Binding-site contacts:
Ligand atom C7 contacts residue ASN280 of chain 1.C at 4.4 Å.
Ligand atom O7 contacts residue ASN282 of chain 1.C at 3.4 Å (h-bond).
Ligand atom N2 contacts residue ASN280 of chain 1.C at 4.1 Å.
Ligand atom C4 contacts residue ASN282 of chain 1.C at 4.2 Å.
Ligand atom N2 contacts residue ASN282 of chain 1.C at 3.0 Å (h-bond).
Ligand atom C2 contacts residue ASN282 of chain 1.C at 2.5 Å.
Ligand atom C3 contacts residue ASN282 of chain 1.C at 3.8 Å.
Ligand atom C7 contacts residue GLU281 of chain 1.C at 4.2 Å.
Ligand atom O5 contacts residue ASN282 of chain 1.C at 2.3 Å (h-bond).
Ligand atom C7 contacts residue ASN282 of chain 1.C at 3.5 Å.
Ligand atom O7 contacts residue GLU281 of chain 1.C at 4.5 Å.
Ligand atom C8 contacts residue ASN280 of chain 1.C at 3.8 Å.
Ligand atom C1 contacts residue ASN282 of chain 1.C at 1.4 Å.
Ligand atom C8 contacts residue GLU281 of chain 1.C at 3.3 Å.
Ligand atom C5 contacts residue ASN282 of chain 1.C at 3.6 Å.
Ligand atom C8 contacts residue ASN282 of chain 1.C at 4.2 Å.

The protein below binds the small molecule below.
Small molecule (SMILES): CC(=O)N[C@@H]1[C@@H](O)[C@H](O)[C@@H](CO)O[C@H]1O

Sequence of chain 1.C:
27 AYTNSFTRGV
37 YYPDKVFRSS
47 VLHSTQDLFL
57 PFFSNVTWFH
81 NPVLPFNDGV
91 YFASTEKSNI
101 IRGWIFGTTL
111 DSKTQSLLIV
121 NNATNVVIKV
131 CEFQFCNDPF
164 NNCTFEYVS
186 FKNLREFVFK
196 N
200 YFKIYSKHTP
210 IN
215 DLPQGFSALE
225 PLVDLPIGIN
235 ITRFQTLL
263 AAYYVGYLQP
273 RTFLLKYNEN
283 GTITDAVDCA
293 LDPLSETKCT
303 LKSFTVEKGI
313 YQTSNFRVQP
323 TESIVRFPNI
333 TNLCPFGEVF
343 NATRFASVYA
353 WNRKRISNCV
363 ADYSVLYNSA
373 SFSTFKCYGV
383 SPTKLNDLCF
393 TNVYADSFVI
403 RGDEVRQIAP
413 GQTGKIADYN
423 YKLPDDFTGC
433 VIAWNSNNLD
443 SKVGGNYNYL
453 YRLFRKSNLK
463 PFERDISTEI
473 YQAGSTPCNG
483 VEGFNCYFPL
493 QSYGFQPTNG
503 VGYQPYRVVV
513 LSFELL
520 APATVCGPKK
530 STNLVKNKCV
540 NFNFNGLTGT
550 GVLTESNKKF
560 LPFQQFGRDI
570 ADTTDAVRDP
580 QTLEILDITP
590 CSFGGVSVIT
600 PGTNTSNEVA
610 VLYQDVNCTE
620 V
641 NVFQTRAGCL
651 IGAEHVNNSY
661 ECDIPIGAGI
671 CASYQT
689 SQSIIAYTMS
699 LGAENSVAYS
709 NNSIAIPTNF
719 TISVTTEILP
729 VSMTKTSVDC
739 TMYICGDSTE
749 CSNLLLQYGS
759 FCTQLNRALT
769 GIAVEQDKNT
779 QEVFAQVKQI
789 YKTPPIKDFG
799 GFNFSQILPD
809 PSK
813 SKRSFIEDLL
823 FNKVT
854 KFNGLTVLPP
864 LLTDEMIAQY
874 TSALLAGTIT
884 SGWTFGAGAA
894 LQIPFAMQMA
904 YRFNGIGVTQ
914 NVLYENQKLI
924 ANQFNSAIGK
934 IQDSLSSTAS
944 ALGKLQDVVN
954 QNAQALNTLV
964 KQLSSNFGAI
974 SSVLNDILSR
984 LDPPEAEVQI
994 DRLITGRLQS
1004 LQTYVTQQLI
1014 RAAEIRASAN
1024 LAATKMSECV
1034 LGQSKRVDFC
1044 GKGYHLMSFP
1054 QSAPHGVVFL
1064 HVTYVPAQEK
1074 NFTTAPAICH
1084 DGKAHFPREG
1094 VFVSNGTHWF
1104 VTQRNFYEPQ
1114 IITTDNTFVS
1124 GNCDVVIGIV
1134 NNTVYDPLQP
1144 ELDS